A small-molecule ligand and the protein it binds are described below.
Small molecule (SMILES): CCCCCCCCCC(=O)SCCNC(=O)CCNC(=O)[C@H](O)C(C)(C)COP(=O)(O)OP(=O)(O)OC[C@H]1O[C@@H](n2cnc3c(N)ncnc32)[C@H](O)[C@@H]1OP(=O)(O)O

Sequence of chain 1.A:
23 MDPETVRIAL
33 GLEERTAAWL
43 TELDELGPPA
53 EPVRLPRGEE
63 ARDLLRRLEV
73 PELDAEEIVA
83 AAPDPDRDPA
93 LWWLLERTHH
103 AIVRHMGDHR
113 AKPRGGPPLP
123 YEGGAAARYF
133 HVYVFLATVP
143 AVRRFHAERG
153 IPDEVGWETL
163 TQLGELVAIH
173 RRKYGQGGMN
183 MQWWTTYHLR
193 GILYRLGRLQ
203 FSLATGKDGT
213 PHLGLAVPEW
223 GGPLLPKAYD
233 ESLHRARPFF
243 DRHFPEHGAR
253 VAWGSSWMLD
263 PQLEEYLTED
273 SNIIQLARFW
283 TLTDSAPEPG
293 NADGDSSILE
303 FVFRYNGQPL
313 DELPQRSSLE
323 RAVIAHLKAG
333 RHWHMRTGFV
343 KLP

Binding-site contacts:
Ligand atom CCA contacts residue LEU217 of chain 1.A at 3.6 Å (hydrophobic).
Ligand atom CAG contacts residue MET260 of chain 1.A at 3.6 Å (hydrophobic).
Ligand atom OAL contacts residue VAL219 of chain 1.A at 3.0 Å (h-bond).
Ligand atom CAK contacts residue SER257 of chain 1.A at 3.6 Å.
Ligand atom OBA contacts residue ILE275 of chain 1.A at 3.0 Å (h-bond).
Ligand atom CAK contacts residue GCS1 of chain 1.H at 3.3 Å.
Ligand atom OAX contacts residue LEU226 of chain 1.A at 2.7 Å (h-bond).
Ligand atom C4' contacts residue SER320 of chain 1.A at 3.5 Å.
Ligand atom CAE contacts residue PHE303 of chain 1.A at 3.5 Å (hydrophobic).
Ligand atom CAK contacts residue LEU217 of chain 1.A at 3.6 Å (hydrophobic).
Ligand atom PBV contacts residue SER320 of chain 1.A at 3.5 Å.
Ligand atom OAL contacts residue GCS1 of chain 1.H at 2.5 Å (h-bond).
Ligand atom OAL contacts residue ALA218 of chain 1.A at 3.5 Å.
Ligand atom OBB contacts residue ASN274 of chain 1.A at 2.8 Å (h-bond).
Ligand atom CCB contacts residue SER258 of chain 1.A at 3.5 Å.
Ligand atom NAF contacts residue VAL219 of chain 1.A at 2.9 Å (h-bond).
Ligand atom C2 contacts residue GLU322 of chain 1.A at 3.6 Å.
Ligand atom CAS contacts residue ARG200 of chain 1.A at 3.5 Å.
Ligand atom OAX contacts residue PRO225 of chain 1.A at 3.5 Å.
Ligand atom OAM contacts residue TRP259 of chain 1.A at 3.0 Å (h-bond).
Ligand atom O3' contacts residue SER319 of chain 1.A at 3.5 Å.
Ligand atom SAI contacts residue GCS1 of chain 1.H at 3.4 Å (h-bond).
Ligand atom N3 contacts residue SER319 of chain 1.A at 3.0 Å (h-bond).
Ligand atom C5 contacts residue LEU321 of chain 1.A at 3.6 Å (hydrophobic).
Ligand atom OBY contacts residue SER320 of chain 1.A at 2.9 Å (h-bond).
Ligand atom N6 contacts residue PHE303 of chain 1.A at 3.5 Å (h-bond).
Ligand atom OBA contacts residue SER273 of chain 1.A at 2.6 Å (h-bond).
Ligand atom OAX contacts residue ASN274 of chain 1.A at 2.9 Å (h-bond).
Ligand atom N1 contacts residue VAL304 of chain 1.A at 3.4 Å (h-bond).
Ligand atom CCC contacts residue TRP282 of chain 1.A at 3.5 Å (hydrophobic).
Ligand atom CCB contacts residue MET260 of chain 1.A at 3.6 Å (hydrophobic).
Ligand atom PAZ contacts residue ASN274 of chain 1.A at 3.5 Å.
Ligand atom CAJ contacts residue GCS1 of chain 1.H at 2.6 Å.
Ligand atom N7 contacts residue LEU321 of chain 1.A at 3.5 Å.
Ligand atom OBX contacts residue SER320 of chain 1.A at 2.6 Å (h-bond).
Ligand atom OBA contacts residue ASN274 of chain 1.A at 3.3 Å (h-bond).
Ligand atom SAI contacts residue SER258 of chain 1.A at 3.3 Å (h-bond).
Ligand atom O4' contacts residue LEU321 of chain 1.A at 3.1 Å.
Ligand atom OBY contacts residue SER319 of chain 1.A at 3.4 Å.
Ligand atom OAM contacts residue PHE303 of chain 1.A at 3.2 Å.